This protein binds this small molecule.
Small molecule (SMILES): CC(=O)N[C@@H]1[C@@H](O)[C@H](O)[C@@H](CO)O[C@H]1O

Binding-site contacts:
Ligand atom C7 contacts residue GLN580 of chain 1.B at 4.1 Å.
Ligand atom O5 contacts residue ASN331 of chain 1.B at 2.4 Å (h-bond).
Ligand atom C5 contacts residue ASN331 of chain 1.B at 3.6 Å.
Ligand atom N2 contacts residue GLN580 of chain 1.B at 3.8 Å.
Ligand atom O7 contacts residue ASN331 of chain 1.B at 3.3 Å (h-bond).
Ligand atom C1 contacts residue ASN331 of chain 1.B at 1.4 Å.
Ligand atom C7 contacts residue ASN331 of chain 1.B at 3.2 Å.
Ligand atom N2 contacts residue ASN331 of chain 1.B at 2.9 Å (h-bond).
Ligand atom C8 contacts residue GLN580 of chain 1.B at 3.4 Å.
Ligand atom C8 contacts residue ASN331 of chain 1.B at 4.4 Å.
Ligand atom C2 contacts residue ASN331 of chain 1.B at 2.5 Å.
Ligand atom C3 contacts residue ASN331 of chain 1.B at 3.8 Å.
Ligand atom C4 contacts residue ASN331 of chain 1.B at 4.2 Å.
Ligand atom O6 contacts residue ASN331 of chain 1.B at 4.3 Å.

Sequence of chain 1.B:
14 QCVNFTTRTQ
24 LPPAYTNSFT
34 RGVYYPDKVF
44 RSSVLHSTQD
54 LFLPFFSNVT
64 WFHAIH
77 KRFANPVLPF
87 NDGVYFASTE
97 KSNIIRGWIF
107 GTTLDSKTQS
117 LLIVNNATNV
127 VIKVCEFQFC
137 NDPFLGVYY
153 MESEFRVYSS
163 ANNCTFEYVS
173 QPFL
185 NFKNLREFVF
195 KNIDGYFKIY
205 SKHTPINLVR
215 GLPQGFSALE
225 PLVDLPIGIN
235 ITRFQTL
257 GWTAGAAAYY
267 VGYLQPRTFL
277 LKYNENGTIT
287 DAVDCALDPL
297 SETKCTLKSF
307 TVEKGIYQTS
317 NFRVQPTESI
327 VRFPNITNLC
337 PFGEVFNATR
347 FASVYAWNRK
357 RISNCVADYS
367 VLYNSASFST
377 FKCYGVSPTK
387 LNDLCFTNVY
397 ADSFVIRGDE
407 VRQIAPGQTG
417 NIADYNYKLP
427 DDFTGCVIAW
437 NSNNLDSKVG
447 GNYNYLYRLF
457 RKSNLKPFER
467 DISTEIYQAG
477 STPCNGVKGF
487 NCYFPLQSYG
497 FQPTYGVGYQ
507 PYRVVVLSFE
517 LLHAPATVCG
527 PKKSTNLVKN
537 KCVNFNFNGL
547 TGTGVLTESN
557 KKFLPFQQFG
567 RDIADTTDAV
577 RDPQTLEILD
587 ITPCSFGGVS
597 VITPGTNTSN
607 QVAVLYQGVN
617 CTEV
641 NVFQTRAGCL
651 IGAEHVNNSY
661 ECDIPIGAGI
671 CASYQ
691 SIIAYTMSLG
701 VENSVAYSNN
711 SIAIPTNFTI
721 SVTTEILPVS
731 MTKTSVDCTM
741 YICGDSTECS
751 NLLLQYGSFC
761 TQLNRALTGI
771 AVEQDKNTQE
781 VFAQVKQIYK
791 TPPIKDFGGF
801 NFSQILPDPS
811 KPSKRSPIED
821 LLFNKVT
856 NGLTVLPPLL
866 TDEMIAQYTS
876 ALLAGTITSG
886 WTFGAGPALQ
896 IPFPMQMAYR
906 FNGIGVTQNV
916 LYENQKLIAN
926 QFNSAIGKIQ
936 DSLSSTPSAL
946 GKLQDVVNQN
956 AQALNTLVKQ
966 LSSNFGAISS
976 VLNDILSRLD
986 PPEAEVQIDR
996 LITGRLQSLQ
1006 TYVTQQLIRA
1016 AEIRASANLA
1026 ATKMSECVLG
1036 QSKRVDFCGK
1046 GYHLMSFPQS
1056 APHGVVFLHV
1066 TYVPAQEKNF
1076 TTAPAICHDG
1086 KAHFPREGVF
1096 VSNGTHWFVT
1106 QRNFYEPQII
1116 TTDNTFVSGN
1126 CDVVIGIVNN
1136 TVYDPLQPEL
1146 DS